This small molecule binds to this protein.
Small molecule (SMILES): Cc1cc(CCCOc2c(C)cc(-c3nnn(C)n3)cc2C)on1

Sequence of chain 26.A:
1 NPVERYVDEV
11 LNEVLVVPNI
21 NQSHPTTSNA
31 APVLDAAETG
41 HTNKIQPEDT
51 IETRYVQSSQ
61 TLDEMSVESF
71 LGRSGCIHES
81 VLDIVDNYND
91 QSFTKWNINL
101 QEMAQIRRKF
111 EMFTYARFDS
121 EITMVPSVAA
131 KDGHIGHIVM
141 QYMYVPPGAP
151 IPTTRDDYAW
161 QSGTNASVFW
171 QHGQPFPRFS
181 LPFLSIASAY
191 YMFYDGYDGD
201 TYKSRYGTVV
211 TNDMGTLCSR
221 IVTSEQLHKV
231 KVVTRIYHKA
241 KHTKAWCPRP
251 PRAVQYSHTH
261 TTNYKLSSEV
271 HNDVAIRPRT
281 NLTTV

Binding-site contacts:
Ligand atom CM2 contacts residue ILE122 of chain 26.A at 3.8 Å (hydrophobic).
Ligand atom C2A contacts residue LEU217 of chain 26.A at 4.0 Å (hydrophobic).
Ligand atom N3A contacts residue PHE179 of chain 26.A at 3.7 Å.
Ligand atom N2 contacts residue LEU100 of chain 26.A at 3.8 Å.
Ligand atom N1A contacts residue MET124 of chain 26.A at 3.6 Å.
Ligand atom C6B contacts residue ILE98 of chain 26.A at 3.8 Å (hydrophobic).
Ligand atom CM2 contacts residue ILE77 of chain 26.A at 3.8 Å (hydrophobic).
Ligand atom C3 contacts residue LEU100 of chain 26.A at 3.8 Å (hydrophobic).
Ligand atom N1A contacts residue PHE179 of chain 26.A at 3.3 Å.
Ligand atom N1A contacts residue LEU217 of chain 26.A at 3.3 Å.
Ligand atom N4A contacts residue PHE179 of chain 26.A at 3.5 Å.
Ligand atom CM4 contacts residue VAL168 of chain 26.A at 3.9 Å (hydrophobic).
Ligand atom CM6 contacts residue LEU181 of chain 26.A at 3.8 Å (hydrophobic).
Ligand atom CM4 contacts residue TYR144 of chain 26.A at 3.8 Å (hydrophobic).
Ligand atom O1 contacts residue MET214 of chain 26.A at 3.2 Å.
Ligand atom C2B contacts residue ILE122 of chain 26.A at 4.0 Å (hydrophobic).
Ligand atom C4 contacts residue LEU100 of chain 26.A at 3.9 Å (hydrophobic).
Ligand atom C2A contacts residue PHE179 of chain 26.A at 3.5 Å (hydrophobic).
Ligand atom C5 contacts residue MET214 of chain 26.A at 3.4 Å (hydrophobic).
Ligand atom C5B contacts residue TYR144 of chain 26.A at 3.8 Å (hydrophobic).
Ligand atom CM4 contacts residue ALA166 of chain 26.A at 3.1 Å (hydrophobic).
Ligand atom N5A contacts residue LEU217 of chain 26.A at 3.6 Å.
Ligand atom CM3 contacts residue TYR190 of chain 26.A at 3.6 Å (hydrophobic).
Ligand atom N5A contacts residue PHE179 of chain 26.A at 3.3 Å.
Ligand atom C1B contacts residue ILE98 of chain 26.A at 3.7 Å (hydrophobic).
Ligand atom N5A contacts residue MET124 of chain 26.A at 3.9 Å.
Ligand atom C4 contacts residue MET214 of chain 26.A at 3.7 Å (hydrophobic).
Ligand atom N2 contacts residue MET214 of chain 26.A at 3.8 Å.
Ligand atom C6B contacts residue LEU181 of chain 26.A at 3.5 Å (hydrophobic).
Ligand atom CM4 contacts residue TYR142 of chain 26.A at 3.7 Å (hydrophobic).
Ligand atom CM6 contacts residue LEU184 of chain 26.A at 3.7 Å (hydrophobic).
Ligand atom C1B contacts residue LEU181 of chain 26.A at 4.0 Å (hydrophobic).
Ligand atom O1 contacts residue LEU100 of chain 26.A at 3.7 Å.
Ligand atom C4 contacts residue TYR190 of chain 26.A at 3.7 Å (hydrophobic).
Ligand atom C5B contacts residue LEU181 of chain 26.A at 3.6 Å (hydrophobic).
Ligand atom C1C contacts residue MET214 of chain 26.A at 3.2 Å (hydrophobic).
Ligand atom N3A contacts residue TYR144 of chain 26.A at 3.2 Å.
Ligand atom O1B contacts residue ILE98 of chain 26.A at 3.2 Å.
Ligand atom N4A contacts residue TYR144 of chain 26.A at 3.7 Å.
Ligand atom CM6 contacts residue TYR144 of chain 26.A at 3.7 Å (hydrophobic).